A small-molecule ligand and the protein it binds are described below.
Small molecule (SMILES): CC(=O)N[C@H]1[C@H](O[C@H]2[C@H](O)[C@@H](NC(C)=O)CO[C@@H]2CO)O[C@H](CO)[C@@H](O)[C@@H]1O

Sequence of chain 1.A:
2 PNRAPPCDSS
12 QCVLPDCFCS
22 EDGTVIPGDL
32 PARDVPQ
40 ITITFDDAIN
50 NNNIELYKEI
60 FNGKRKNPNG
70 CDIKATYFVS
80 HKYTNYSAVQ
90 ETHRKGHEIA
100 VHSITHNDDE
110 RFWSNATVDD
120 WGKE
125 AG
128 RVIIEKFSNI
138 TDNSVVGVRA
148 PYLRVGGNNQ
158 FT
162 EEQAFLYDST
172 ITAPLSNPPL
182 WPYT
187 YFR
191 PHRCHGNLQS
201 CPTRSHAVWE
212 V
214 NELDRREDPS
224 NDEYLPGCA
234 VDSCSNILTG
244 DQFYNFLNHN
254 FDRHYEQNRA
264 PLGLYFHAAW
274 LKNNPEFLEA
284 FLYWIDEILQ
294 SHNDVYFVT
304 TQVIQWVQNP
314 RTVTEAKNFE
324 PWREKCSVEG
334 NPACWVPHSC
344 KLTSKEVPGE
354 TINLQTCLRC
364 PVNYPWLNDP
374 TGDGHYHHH

Binding-site contacts:
Ligand atom C7 contacts residue ASN84 of chain 1.A at 3.1 Å.
Ligand atom C8 contacts residue GLN358 of chain 1.A at 3.4 Å.
Ligand atom O7 contacts residue ILE53 of chain 1.A at 4.2 Å.
Ligand atom C5 contacts residue ASN84 of chain 1.A at 3.6 Å.
Ligand atom O5 contacts residue ILE53 of chain 1.A at 4.0 Å.
Ligand atom C4 contacts residue ASN84 of chain 1.A at 4.2 Å.
Ligand atom C5 contacts residue PRO340 of chain 1.A at 4.0 Å (hydrophobic).
Ligand atom O7 contacts residue PRO335 of chain 1.A at 3.5 Å.
Ligand atom O4 contacts residue PRO340 of chain 1.A at 3.8 Å.
Ligand atom O5 contacts residue SER86 of chain 1.A at 4.2 Å.
Ligand atom C1 contacts residue ASN84 of chain 1.A at 1.4 Å.
Ligand atom O7 contacts residue CYS337 of chain 1.A at 3.6 Å.
Ligand atom C8 contacts residue PRO335 of chain 1.A at 3.5 Å (hydrophobic).
Ligand atom C7 contacts residue PRO335 of chain 1.A at 3.7 Å (hydrophobic).
Ligand atom C6 contacts residue ALA87 of chain 1.A at 3.9 Å (hydrophobic).
Ligand atom C3 contacts residue TRP338 of chain 1.A at 3.5 Å (hydrophobic).
Ligand atom C7 contacts residue ASN50 of chain 1.A at 3.3 Å.
Ligand atom C4 contacts residue TRP338 of chain 1.A at 3.4 Å (hydrophobic).
Ligand atom C2 contacts residue ASN84 of chain 1.A at 2.5 Å.
Ligand atom N2 contacts residue GLN358 of chain 1.A at 4.0 Å.
Ligand atom O7 contacts residue ASN50 of chain 1.A at 3.0 Å (h-bond).
Ligand atom O6 contacts residue ALA87 of chain 1.A at 4.0 Å.
Ligand atom O4 contacts residue TRP338 of chain 1.A at 4.2 Å.
Ligand atom C6 contacts residue SER86 of chain 1.A at 4.1 Å.
Ligand atom N2 contacts residue ASN50 of chain 1.A at 4.1 Å.
Ligand atom O7 contacts residue GLN358 of chain 1.A at 4.2 Å.
Ligand atom N2 contacts residue ASN84 of chain 1.A at 3.0 Å (h-bond).
Ligand atom C8 contacts residue ASN50 of chain 1.A at 3.6 Å.
Ligand atom C1 contacts residue GLN358 of chain 1.A at 4.2 Å.
Ligand atom C5 contacts residue SER86 of chain 1.A at 4.0 Å.
Ligand atom O7 contacts residue ASN84 of chain 1.A at 2.8 Å (h-bond).
Ligand atom O5 contacts residue ALA87 of chain 1.A at 3.6 Å.
Ligand atom C2 contacts residue ASN50 of chain 1.A at 4.3 Å.
Ligand atom C2 contacts residue TRP338 of chain 1.A at 3.7 Å (hydrophobic).
Ligand atom C7 contacts residue GLN358 of chain 1.A at 3.9 Å.
Ligand atom O6 contacts residue VAL339 of chain 1.A at 4.2 Å.
Ligand atom O3 contacts residue TRP338 of chain 1.A at 3.0 Å (h-bond).
Ligand atom C3 contacts residue ASN84 of chain 1.A at 3.8 Å.
Ligand atom O5 contacts residue ASN84 of chain 1.A at 2.3 Å (h-bond).
Ligand atom C8 contacts residue GLU90 of chain 1.A at 3.9 Å.